A protein and the small-molecule ligand that binds it are described below.
Small molecule (SMILES): CC[C@H](C)[C@H](NC(=O)[C@H](CO)NC(=O)[C@H](CCCN=C(N)N)NC(=O)[C@@H](NC(=O)[C@@H]1CCCN1C(=O)[C@@H]1CCCN1C(=O)[C@H](C)N)C(C)C)C(=O)N[C@H](C=O)Cc1ccc(O)cc1

Sequence of chain 4.Y:
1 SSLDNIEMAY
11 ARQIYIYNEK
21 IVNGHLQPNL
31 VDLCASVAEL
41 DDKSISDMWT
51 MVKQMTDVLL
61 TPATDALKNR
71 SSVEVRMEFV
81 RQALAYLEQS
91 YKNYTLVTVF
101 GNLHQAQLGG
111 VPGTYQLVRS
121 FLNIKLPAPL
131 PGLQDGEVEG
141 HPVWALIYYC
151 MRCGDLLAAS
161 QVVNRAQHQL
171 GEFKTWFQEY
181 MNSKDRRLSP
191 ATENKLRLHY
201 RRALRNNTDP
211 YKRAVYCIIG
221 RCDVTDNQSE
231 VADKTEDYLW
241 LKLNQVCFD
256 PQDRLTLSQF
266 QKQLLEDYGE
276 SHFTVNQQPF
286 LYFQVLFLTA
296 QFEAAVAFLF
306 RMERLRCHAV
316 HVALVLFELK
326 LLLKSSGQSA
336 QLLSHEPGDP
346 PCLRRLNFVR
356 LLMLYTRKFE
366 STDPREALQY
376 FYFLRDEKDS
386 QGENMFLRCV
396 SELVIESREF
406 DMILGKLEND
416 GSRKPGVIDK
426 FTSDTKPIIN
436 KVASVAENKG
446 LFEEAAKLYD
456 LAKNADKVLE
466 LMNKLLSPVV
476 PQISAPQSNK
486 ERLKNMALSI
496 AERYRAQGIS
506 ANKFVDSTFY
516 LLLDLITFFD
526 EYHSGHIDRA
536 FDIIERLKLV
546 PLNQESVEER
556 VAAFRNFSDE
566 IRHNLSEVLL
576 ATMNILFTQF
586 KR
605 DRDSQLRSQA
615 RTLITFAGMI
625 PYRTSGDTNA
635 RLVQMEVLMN

Binding-site contacts:
Ligand atom O contacts residue THR235 of chain 4.Y at 3.0 Å (h-bond).
Ligand atom O contacts residue LEU286 of chain 4.Y at 3.2 Å.
Ligand atom CG1 contacts residue VAL280 of chain 4.Y at 4.0 Å (hydrophobic).
Ligand atom C contacts residue ASN227 of chain 4.Y at 3.5 Å.
Ligand atom C contacts residue TYR94 of chain 4.Y at 4.0 Å (hydrophobic).
Ligand atom C contacts residue LEU286 of chain 4.Y at 3.8 Å (hydrophobic).
Ligand atom CG1 contacts residue TYR94 of chain 4.Y at 3.8 Å (hydrophobic).
Ligand atom N contacts residue ASN227 of chain 4.Y at 3.0 Å (h-bond).
Ligand atom O contacts residue LYS234 of chain 4.Y at 3.6 Å.
Ligand atom CD contacts residue TYR273 of chain 4.Y at 3.3 Å (hydrophobic).
Ligand atom O contacts residue THR235 of chain 4.Y at 3.1 Å (h-bond).
Ligand atom O contacts residue TYR94 of chain 4.Y at 2.9 Å.
Ligand atom CD1 contacts residue TYR94 of chain 4.Y at 3.5 Å (hydrophobic).
Ligand atom CG2 contacts residue PHE278 of chain 4.Y at 3.7 Å (hydrophobic).
Ligand atom CA contacts residue THR235 of chain 4.Y at 3.6 Å.
Ligand atom N contacts residue THR235 of chain 4.Y at 3.9 Å.
Ligand atom CG contacts residue LYS234 of chain 4.Y at 3.3 Å.
Ligand atom O contacts residue ASN281 of chain 4.Y at 2.6 Å (h-bond).
Ligand atom CB contacts residue LEU286 of chain 4.Y at 3.9 Å (hydrophobic).
Ligand atom CG contacts residue TYR273 of chain 4.Y at 3.6 Å (hydrophobic).
Ligand atom C contacts residue THR235 of chain 4.Y at 3.6 Å.
Ligand atom N contacts residue TYR273 of chain 4.Y at 3.9 Å.
Ligand atom CB contacts residue HIS277 of chain 4.Y at 3.7 Å.
Ligand atom CB contacts residue TYR238 of chain 4.Y at 3.6 Å (hydrophobic).
Ligand atom N contacts residue THR235 of chain 4.Y at 3.5 Å (h-bond).
Ligand atom O contacts residue ASN227 of chain 4.Y at 3.6 Å.
Ligand atom CG2 contacts residue LEU286 of chain 4.Y at 3.7 Å (hydrophobic).
Ligand atom C contacts residue THR235 of chain 4.Y at 3.6 Å.
Ligand atom CG2 contacts residue ASN281 of chain 4.Y at 3.6 Å.
Ligand atom CG contacts residue HIS277 of chain 4.Y at 3.8 Å.
Ligand atom CG contacts residue ASP233 of chain 4.Y at 3.0 Å.
Ligand atom CD contacts residue HIS277 of chain 4.Y at 3.9 Å.
Ligand atom C contacts residue THR235 of chain 4.Y at 3.6 Å.
Ligand atom CG2 contacts residue HIS277 of chain 4.Y at 3.3 Å.
Ligand atom O contacts residue HIS277 of chain 4.Y at 3.4 Å.
Ligand atom CB contacts residue ASP233 of chain 4.Y at 3.0 Å.
Ligand atom CA contacts residue ASN227 of chain 4.Y at 3.7 Å.
Ligand atom CG2 contacts residue GLU236 of chain 4.Y at 3.3 Å.
Ligand atom CD1 contacts residue TYR91 of chain 4.Y at 3.9 Å (hydrophobic).
Ligand atom C contacts residue ASN281 of chain 4.Y at 3.8 Å.